This small molecule binds to this protein.
Small molecule (SMILES): O=[N+]([O-])c1ccc(O)c([N+](=O)[O-])c1

Binding-site contacts:
Ligand atom C1 contacts residue THR239 of chain 1.A at 3.7 Å.
Ligand atom C1 contacts residue GLU236 of chain 1.A at 3.3 Å.
Ligand atom C3 contacts residue THR239 of chain 1.A at 4.2 Å.
Ligand atom C2 contacts residue THR239 of chain 1.A at 3.9 Å.
Ligand atom C6 contacts residue TRP424 of chain 1.A at 4.3 Å (hydrophobic).
Ligand atom O21 contacts residue TRP191 of chain 1.A at 3.7 Å.
Ligand atom O42 contacts residue TRP424 of chain 1.A at 4.0 Å.
Ligand atom C6 contacts residue THR239 of chain 1.A at 3.5 Å.
Ligand atom O22 contacts residue HIS250 of chain 1.A at 3.9 Å.
Ligand atom O41 contacts residue MET309 of chain 1.A at 3.2 Å.
Ligand atom N2 contacts residue GLU507 of chain 1.A at 3.6 Å.
Ligand atom O22 contacts residue GLU507 of chain 1.A at 3.7 Å.
Ligand atom O42 contacts residue PHE243 of chain 1.A at 3.5 Å.
Ligand atom C3 contacts residue PHE243 of chain 1.A at 3.8 Å (hydrophobic).
Ligand atom C2 contacts residue G2F1 of chain 1.B at 3.5 Å.
Ligand atom C5 contacts residue TRP424 of chain 1.A at 3.9 Å (hydrophobic).
Ligand atom O21 contacts residue GLU507 of chain 1.A at 3.4 Å (salt-bridge).
Ligand atom N2 contacts residue TRP508 of chain 1.A at 4.2 Å.
Ligand atom C4 contacts residue PHE243 of chain 1.A at 4.0 Å (hydrophobic).
Ligand atom C6 contacts residue GLU236 of chain 1.A at 3.2 Å.
Ligand atom C2 contacts residue TRP424 of chain 1.A at 4.3 Å (hydrophobic).
Ligand atom O1 contacts residue TRP191 of chain 1.A at 3.6 Å.
Ligand atom C4 contacts residue TRP424 of chain 1.A at 3.9 Å (hydrophobic).
Ligand atom N4 contacts residue PHE243 of chain 1.A at 3.8 Å.
Ligand atom O1 contacts residue G2F1 of chain 1.B at 2.8 Å (h-bond).
Ligand atom C3 contacts residue TRP424 of chain 1.A at 4.0 Å (hydrophobic).
Ligand atom O21 contacts residue HIS250 of chain 1.A at 4.2 Å.
Ligand atom O21 contacts residue TRP508 of chain 1.A at 3.0 Å.
Ligand atom O41 contacts residue TRP424 of chain 1.A at 4.0 Å.
Ligand atom C6 contacts residue G2F1 of chain 1.B at 4.1 Å.
Ligand atom N2 contacts residue HIS250 of chain 1.A at 4.1 Å.
Ligand atom O1 contacts residue GLU236 of chain 1.A at 2.7 Å (salt-bridge).
Ligand atom N4 contacts residue TRP424 of chain 1.A at 3.9 Å.
Ligand atom N2 contacts residue G2F1 of chain 1.B at 3.4 Å (h-bond).
Ligand atom C1 contacts residue G2F1 of chain 1.B at 3.4 Å.
Ligand atom O21 contacts residue G2F1 of chain 1.B at 3.2 Å (h-bond).
Ligand atom C1 contacts residue TRP191 of chain 1.A at 4.3 Å (hydrophobic).
Ligand atom O1 contacts residue THR239 of chain 1.A at 4.2 Å.
Ligand atom C4 contacts residue THR239 of chain 1.A at 4.3 Å.
Ligand atom C5 contacts residue THR239 of chain 1.A at 3.5 Å.

Sequence of chain 1.A:
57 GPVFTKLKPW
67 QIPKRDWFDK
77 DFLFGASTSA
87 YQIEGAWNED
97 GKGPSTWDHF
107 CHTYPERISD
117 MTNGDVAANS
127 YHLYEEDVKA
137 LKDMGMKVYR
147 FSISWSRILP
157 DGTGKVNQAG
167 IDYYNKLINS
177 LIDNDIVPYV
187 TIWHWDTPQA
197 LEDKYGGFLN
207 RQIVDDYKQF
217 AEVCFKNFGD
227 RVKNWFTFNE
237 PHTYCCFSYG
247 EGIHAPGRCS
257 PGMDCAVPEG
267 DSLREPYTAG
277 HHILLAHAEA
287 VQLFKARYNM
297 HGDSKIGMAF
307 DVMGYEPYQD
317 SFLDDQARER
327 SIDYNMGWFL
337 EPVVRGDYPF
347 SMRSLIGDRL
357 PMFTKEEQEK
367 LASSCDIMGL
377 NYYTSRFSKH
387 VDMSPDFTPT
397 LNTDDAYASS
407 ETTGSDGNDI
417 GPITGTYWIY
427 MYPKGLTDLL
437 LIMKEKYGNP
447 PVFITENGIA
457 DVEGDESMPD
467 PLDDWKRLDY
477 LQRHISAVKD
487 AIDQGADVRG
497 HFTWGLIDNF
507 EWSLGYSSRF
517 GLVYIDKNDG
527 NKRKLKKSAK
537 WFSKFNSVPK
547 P